Binding-site contacts:
Ligand atom CD contacts residue ATP1 of chain 3.N at 4.0 Å.
Ligand atom N contacts residue GLU130 of chain 2.D at 2.8 Å (salt-bridge).
Ligand atom O contacts residue GLU137 of chain 2.D at 3.9 Å.
Ligand atom C contacts residue GLU137 of chain 2.D at 3.9 Å.
Ligand atom NE2 contacts residue VAL83 of chain 2.D at 3.9 Å.
Ligand atom C contacts residue MET132 of chain 2.D at 3.7 Å (hydrophobic).
Ligand atom CD contacts residue ILE42 of chain 2.D at 4.1 Å (hydrophobic).
Ligand atom CG contacts residue GLU130 of chain 2.D at 3.4 Å.
Ligand atom CG contacts residue VAL82 of chain 2.D at 4.1 Å (hydrophobic).
Ligand atom CA contacts residue GLU130 of chain 2.D at 3.6 Å.
Ligand atom OE1 contacts residue ARG43 of chain 2.D at 3.2 Å (salt-bridge).
Ligand atom CB contacts residue GLN87 of chain 2.D at 4.1 Å.
Ligand atom O contacts residue LYS131 of chain 2.D at 3.7 Å.
Ligand atom O contacts residue GLY135 of chain 2.D at 3.8 Å.
Ligand atom C contacts residue MET136 of chain 2.D at 4.0 Å (hydrophobic).
Ligand atom CA contacts residue LYS131 of chain 2.D at 3.9 Å.
Ligand atom CD contacts residue VAL82 of chain 2.D at 4.1 Å (hydrophobic).
Ligand atom CD contacts residue MET132 of chain 2.D at 4.2 Å (hydrophobic).
Ligand atom OXT contacts residue GLN87 of chain 2.D at 3.1 Å (h-bond).
Ligand atom CB contacts residue GLU130 of chain 2.D at 4.0 Å.
Ligand atom OE1 contacts residue ILE42 of chain 2.D at 3.6 Å.
Ligand atom OE1 contacts residue GLY41 of chain 2.D at 4.0 Å.
Ligand atom OXT contacts residue MET136 of chain 2.D at 3.2 Å (h-bond).
Ligand atom CD contacts residue GLY44 of chain 2.D at 3.9 Å.
Ligand atom O contacts residue MET132 of chain 2.D at 3.0 Å (h-bond).
Ligand atom C contacts residue GLN87 of chain 2.D at 4.1 Å.
Ligand atom NE2 contacts residue ILE42 of chain 2.D at 4.0 Å.
Ligand atom OE1 contacts residue GLY44 of chain 2.D at 3.2 Å (h-bond).
Ligand atom OXT contacts residue GLY135 of chain 2.D at 3.6 Å.
Ligand atom CA contacts residue MET132 of chain 2.D at 3.8 Å (hydrophobic).
Ligand atom CB contacts residue MET132 of chain 2.D at 3.9 Å (hydrophobic).
Ligand atom OE1 contacts residue MET132 of chain 2.D at 3.8 Å.
Ligand atom NE2 contacts residue ILE81 of chain 2.D at 4.0 Å.
Ligand atom O contacts residue MET136 of chain 2.D at 4.2 Å.
Ligand atom NE2 contacts residue GLY44 of chain 2.D at 3.0 Å (h-bond).
Ligand atom OXT contacts residue GLU137 of chain 2.D at 2.8 Å (salt-bridge).
Ligand atom N contacts residue GLN87 of chain 2.D at 2.7 Å (h-bond).
Ligand atom NE2 contacts residue VAL82 of chain 2.D at 3.2 Å (h-bond).
Ligand atom NE2 contacts residue ATP1 of chain 3.N at 3.1 Å (h-bond).
Ligand atom CA contacts residue GLN87 of chain 2.D at 3.9 Å.

Sequence of chain 2.D:
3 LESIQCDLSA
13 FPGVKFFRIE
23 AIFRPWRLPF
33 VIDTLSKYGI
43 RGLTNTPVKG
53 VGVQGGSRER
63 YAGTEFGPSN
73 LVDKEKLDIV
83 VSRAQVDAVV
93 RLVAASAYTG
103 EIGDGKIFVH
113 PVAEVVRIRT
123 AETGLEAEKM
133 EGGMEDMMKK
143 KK

The small molecule below binds the protein below.
Small molecule (SMILES): NC(=O)CC[C@H](N)C(=O)O